Sequence of chain 1.A:
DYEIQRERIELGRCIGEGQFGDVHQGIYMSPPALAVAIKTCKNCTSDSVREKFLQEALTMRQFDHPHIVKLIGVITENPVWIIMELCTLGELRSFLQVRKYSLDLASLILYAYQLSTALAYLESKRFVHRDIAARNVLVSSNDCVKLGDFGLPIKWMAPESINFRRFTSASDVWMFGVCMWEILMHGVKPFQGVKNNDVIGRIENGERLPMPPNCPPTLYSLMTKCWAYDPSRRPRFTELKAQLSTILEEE

The small molecule below binds the protein below.
Small molecule (SMILES): Brc1cncc(-c2nn[nH]n2)c1

Binding-site contacts:
Ligand atom C6 contacts residue LEU146 of chain 1.A at 3.7 Å (hydrophobic).
Ligand atom N4 contacts residue GLY22 of chain 1.A at 3.7 Å.
Ligand atom C10 contacts residue ALA45 of chain 1.A at 3.8 Å (hydrophobic).
Ligand atom N4 contacts residue ILE21 of chain 1.A at 3.6 Å (h-bond).
Ligand atom BR1 contacts residue MET92 of chain 1.A at 3.9 Å.
Ligand atom C10 contacts residue LEU146 of chain 1.A at 3.5 Å (hydrophobic).
Ligand atom N2 contacts residue GLY98 of chain 1.A at 4.1 Å.
Ligand atom N7 contacts residue LEU146 of chain 1.A at 4.1 Å.
Ligand atom N2 contacts residue ILE21 of chain 1.A at 3.0 Å (h-bond).
Ligand atom C10 contacts residue GLU93 of chain 1.A at 4.4 Å.
Ligand atom C8 contacts residue ILE21 of chain 1.A at 4.4 Å (hydrophobic).
Ligand atom C12 contacts residue LEU146 of chain 1.A at 3.7 Å (hydrophobic).
Ligand atom N2 contacts residue GLY22 of chain 1.A at 4.0 Å.
Ligand atom N7 contacts residue LEU94 of chain 1.A at 3.9 Å.
Ligand atom C12 contacts residue CYS95 of chain 1.A at 3.8 Å (hydrophobic).
Ligand atom C9 contacts residue LEU146 of chain 1.A at 4.1 Å (hydrophobic).
Ligand atom BR1 contacts residue ALA45 of chain 1.A at 4.3 Å.
Ligand atom N4 contacts residue GLU99 of chain 1.A at 4.0 Å.
Ligand atom N3 contacts residue ILE21 of chain 1.A at 3.5 Å.
Ligand atom N7 contacts residue ILE21 of chain 1.A at 4.4 Å.
Ligand atom N7 contacts residue CYS95 of chain 1.A at 2.9 Å (h-bond).
Ligand atom C8 contacts residue VAL29 of chain 1.A at 4.1 Å (hydrophobic).
Ligand atom C9 contacts residue LEU94 of chain 1.A at 4.2 Å (hydrophobic).
Ligand atom N3 contacts residue GLY98 of chain 1.A at 3.9 Å.
Ligand atom C9 contacts residue ILE21 of chain 1.A at 3.7 Å (hydrophobic).
Ligand atom N7 contacts residue ALA45 of chain 1.A at 4.0 Å.
Ligand atom N7 contacts residue GLU93 of chain 1.A at 3.9 Å.
Ligand atom C8 contacts residue LEU146 of chain 1.A at 3.7 Å (hydrophobic).
Ligand atom C12 contacts residue LEU94 of chain 1.A at 4.2 Å (hydrophobic).
Ligand atom C6 contacts residue ILE21 of chain 1.A at 3.7 Å (hydrophobic).
Ligand atom BR1 contacts residue LEU146 of chain 1.A at 4.0 Å.
Ligand atom C8 contacts residue ALA45 of chain 1.A at 4.5 Å (hydrophobic).
Ligand atom N5 contacts residue LEU146 of chain 1.A at 4.0 Å.
Ligand atom C9 contacts residue CYS95 of chain 1.A at 3.2 Å (hydrophobic).
Ligand atom C1 contacts residue ILE21 of chain 1.A at 3.7 Å (hydrophobic).
Ligand atom C12 contacts residue ALA45 of chain 1.A at 3.6 Å (hydrophobic).
Ligand atom C6 contacts residue CYS95 of chain 1.A at 4.4 Å (hydrophobic).
Ligand atom BR1 contacts residue VAL77 of chain 1.A at 4.2 Å.
Ligand atom C12 contacts residue GLU93 of chain 1.A at 3.3 Å.
Ligand atom C1 contacts residue LEU146 of chain 1.A at 3.9 Å (hydrophobic).